Sequence of chain 1.A:
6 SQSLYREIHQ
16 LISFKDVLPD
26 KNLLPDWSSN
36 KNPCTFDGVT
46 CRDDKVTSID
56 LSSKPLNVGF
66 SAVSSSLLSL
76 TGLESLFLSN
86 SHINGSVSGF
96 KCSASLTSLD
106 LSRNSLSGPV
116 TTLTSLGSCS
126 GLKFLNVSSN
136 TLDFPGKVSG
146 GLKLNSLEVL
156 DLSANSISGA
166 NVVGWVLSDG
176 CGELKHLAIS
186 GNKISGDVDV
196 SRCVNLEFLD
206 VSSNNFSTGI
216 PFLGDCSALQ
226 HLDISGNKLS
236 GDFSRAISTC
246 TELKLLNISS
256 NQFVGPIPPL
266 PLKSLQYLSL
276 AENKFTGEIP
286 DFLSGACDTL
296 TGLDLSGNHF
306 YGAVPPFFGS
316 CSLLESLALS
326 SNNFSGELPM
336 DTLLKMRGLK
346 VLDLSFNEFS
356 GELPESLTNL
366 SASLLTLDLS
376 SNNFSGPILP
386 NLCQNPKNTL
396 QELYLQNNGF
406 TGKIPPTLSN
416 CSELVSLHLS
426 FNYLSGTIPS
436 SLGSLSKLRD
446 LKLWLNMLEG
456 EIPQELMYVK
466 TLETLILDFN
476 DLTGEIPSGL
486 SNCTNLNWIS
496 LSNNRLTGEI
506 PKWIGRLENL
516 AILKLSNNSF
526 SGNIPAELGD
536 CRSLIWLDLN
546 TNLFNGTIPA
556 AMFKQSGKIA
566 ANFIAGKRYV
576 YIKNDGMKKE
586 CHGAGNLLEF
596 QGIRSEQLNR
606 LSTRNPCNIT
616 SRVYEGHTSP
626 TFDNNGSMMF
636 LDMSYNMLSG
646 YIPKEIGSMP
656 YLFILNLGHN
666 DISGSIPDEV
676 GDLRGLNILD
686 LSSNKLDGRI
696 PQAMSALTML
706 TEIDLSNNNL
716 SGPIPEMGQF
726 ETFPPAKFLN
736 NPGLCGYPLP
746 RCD

This protein binds this small molecule.
Small molecule (SMILES): CC(C)[C@H](C)[C@@H](O)[C@H](O)[C@@H](C)[C@H]1CC[C@H]2[C@@H]3COC(=O)[C@H]4C[C@H](O)[C@H](O)C[C@]4(C)[C@H]3CC[C@]12C

Binding-site contacts:
Ligand atom C19 contacts residue ILE659 of chain 1.A at 4.0 Å (hydrophobic).
Ligand atom C28 contacts residue TRP541 of chain 1.A at 4.0 Å (hydrophobic).
Ligand atom O06 contacts residue ILE683 of chain 1.A at 4.0 Å.
Ligand atom O06 contacts residue LYS578 of chain 1.A at 3.1 Å.
Ligand atom C16 contacts residue TYR576 of chain 1.A at 4.1 Å (hydrophobic).
Ligand atom C26 contacts residue ILE540 of chain 1.A at 3.7 Å (hydrophobic).
Ligand atom C18 contacts residue TRP541 of chain 1.A at 4.1 Å (hydrophobic).
Ligand atom C02 contacts residue ASN682 of chain 1.A at 3.9 Å.
Ligand atom C01 contacts residue ASN682 of chain 1.A at 3.6 Å.
Ligand atom O22 contacts residue TYR574 of chain 1.A at 3.4 Å (h-bond).
Ligand atom O23 contacts residue HIS622 of chain 1.A at 4.1 Å.
Ligand atom C23 contacts residue SER624 of chain 1.A at 4.0 Å.
Ligand atom C28 contacts residue TYR574 of chain 1.A at 3.9 Å (hydrophobic).
Ligand atom O07 contacts residue TYR576 of chain 1.A at 3.6 Å.
Ligand atom C11 contacts residue ASN682 of chain 1.A at 4.0 Å.
Ligand atom C21 contacts residue MET634 of chain 1.A at 3.9 Å (hydrophobic).
Ligand atom C19 contacts residue ASN682 of chain 1.A at 3.9 Å.
Ligand atom C22 contacts residue TYR574 of chain 1.A at 3.4 Å (hydrophobic).
Ligand atom C24 contacts residue TRP541 of chain 1.A at 3.9 Å (hydrophobic).
Ligand atom C27 contacts residue TRP541 of chain 1.A at 3.8 Å (hydrophobic).
Ligand atom O23 contacts residue TYR574 of chain 1.A at 3.8 Å.
Ligand atom C07 contacts residue TYR619 of chain 1.A at 3.6 Å (hydrophobic).
Ligand atom C21 contacts residue PHE658 of chain 1.A at 3.8 Å (hydrophobic).
Ligand atom O02 contacts residue ASN682 of chain 1.A at 4.1 Å.
Ligand atom C28 contacts residue LEU592 of chain 1.A at 4.0 Å (hydrophobic).
Ligand atom C26 contacts residue PRO625 of chain 1.A at 3.9 Å (hydrophobic).
Ligand atom O02 contacts residue THR706 of chain 1.A at 3.5 Å.
Ligand atom C03 contacts residue THR706 of chain 1.A at 3.6 Å.
Ligand atom O23 contacts residue SER624 of chain 1.A at 3.0 Å (h-bond).
Ligand atom C12 contacts residue PHE658 of chain 1.A at 3.9 Å (hydrophobic).
Ligand atom C16 contacts residue TYR574 of chain 1.A at 3.9 Å (hydrophobic).
Ligand atom C27 contacts residue ILE517 of chain 1.A at 4.0 Å (hydrophobic).
Ligand atom O07 contacts residue TYR619 of chain 1.A at 3.6 Å.
Ligand atom C07 contacts residue TYR576 of chain 1.A at 4.0 Å (hydrophobic).
Ligand atom C26 contacts residue SER624 of chain 1.A at 4.0 Å.
Ligand atom C15 contacts residue TYR576 of chain 1.A at 3.4 Å (hydrophobic).
Ligand atom C27 contacts residue THR623 of chain 1.A at 4.2 Å.
Ligand atom O23 contacts residue THR623 of chain 1.A at 3.5 Å.
Ligand atom C26 contacts residue MET634 of chain 1.A at 3.7 Å (hydrophobic).
Ligand atom C02 contacts residue THR706 of chain 1.A at 3.6 Å.